This protein binds this small molecule.
Small molecule (SMILES): O=P(O)(O)OC[C@@H](O)[C@@H](O)[C@H](O)[C@@H](O)CO

Binding-site contacts:
Ligand atom C6 contacts residue GLY119 of chain 1.A at 3.4 Å.
Ligand atom P contacts residue SER191 of chain 1.A at 3.5 Å.
Ligand atom O2P contacts residue SER191 of chain 1.A at 3.4 Å.
Ligand atom O4 contacts residue SER122 of chain 1.A at 3.9 Å.
Ligand atom O2P contacts residue SER122 of chain 1.A at 2.7 Å (h-bond).
Ligand atom O4 contacts residue THR121 of chain 1.A at 3.0 Å (h-bond).
Ligand atom O3P contacts residue ALA196 of chain 1.A at 3.5 Å.
Ligand atom O4 contacts residue SER270 of chain 1.A at 3.9 Å.
Ligand atom C1 contacts residue SER270 of chain 1.A at 3.4 Å.
Ligand atom P contacts residue VAL192 of chain 1.A at 3.5 Å.
Ligand atom O2 contacts residue GLU162 of chain 1.A at 3.4 Å (salt-bridge).
Ligand atom C2 contacts residue THR121 of chain 1.A at 3.9 Å.
Ligand atom O1 contacts residue SER270 of chain 1.A at 3.4 Å (h-bond).
Ligand atom O2 contacts residue HIS363 of chain 1.A at 2.9 Å (h-bond).
Ligand atom O3 contacts residue GLY120 of chain 1.A at 3.7 Å.
Ligand atom O3 contacts residue THR121 of chain 1.A at 3.9 Å.
Ligand atom C5 contacts residue GLU165 of chain 1.A at 3.3 Å.
Ligand atom O1P contacts residue VAL192 of chain 1.A at 3.3 Å (h-bond).
Ligand atom O1P contacts residue GLY193 of chain 1.A at 2.8 Å (h-bond).
Ligand atom C6 contacts residue GLU165 of chain 1.A at 3.5 Å.
Ligand atom C5 contacts residue LYS526 of chain 1.A at 3.8 Å.
Ligand atom P contacts residue LYS526 of chain 1.A at 3.8 Å.
Ligand atom C5 contacts residue GLY119 of chain 1.A at 3.8 Å.
Ligand atom O5 contacts residue LYS526 of chain 1.A at 3.0 Å (salt-bridge).
Ligand atom O1 contacts residue ARG271 of chain 1.A at 3.0 Å (salt-bridge).
Ligand atom C1 contacts residue ARG271 of chain 1.A at 3.5 Å.
Ligand atom O5 contacts residue GLU165 of chain 1.A at 2.5 Å (salt-bridge).
Ligand atom O6 contacts residue LYS526 of chain 1.A at 3.0 Å (salt-bridge).
Ligand atom O4 contacts residue GLY119 of chain 1.A at 4.0 Å.
Ligand atom O3 contacts residue GLU162 of chain 1.A at 2.6 Å (salt-bridge).
Ligand atom O6 contacts residue SER270 of chain 1.A at 3.8 Å.
Ligand atom O3P contacts residue SER191 of chain 1.A at 2.5 Å (h-bond).
Ligand atom O1 contacts residue SER269 of chain 1.A at 3.6 Å.
Ligand atom C4 contacts residue SER270 of chain 1.A at 3.7 Å.
Ligand atom O1P contacts residue LYS526 of chain 1.A at 3.6 Å (salt-bridge).
Ligand atom O4 contacts residue GLY120 of chain 1.A at 3.9 Å.
Ligand atom O2P contacts residue VAL192 of chain 1.A at 2.8 Å (h-bond).
Ligand atom C6 contacts residue LYS526 of chain 1.A at 3.7 Å.
Ligand atom O1P contacts residue SER191 of chain 1.A at 3.6 Å.
Ligand atom C3 contacts residue GLU162 of chain 1.A at 3.5 Å.

Sequence of chain 1.A:
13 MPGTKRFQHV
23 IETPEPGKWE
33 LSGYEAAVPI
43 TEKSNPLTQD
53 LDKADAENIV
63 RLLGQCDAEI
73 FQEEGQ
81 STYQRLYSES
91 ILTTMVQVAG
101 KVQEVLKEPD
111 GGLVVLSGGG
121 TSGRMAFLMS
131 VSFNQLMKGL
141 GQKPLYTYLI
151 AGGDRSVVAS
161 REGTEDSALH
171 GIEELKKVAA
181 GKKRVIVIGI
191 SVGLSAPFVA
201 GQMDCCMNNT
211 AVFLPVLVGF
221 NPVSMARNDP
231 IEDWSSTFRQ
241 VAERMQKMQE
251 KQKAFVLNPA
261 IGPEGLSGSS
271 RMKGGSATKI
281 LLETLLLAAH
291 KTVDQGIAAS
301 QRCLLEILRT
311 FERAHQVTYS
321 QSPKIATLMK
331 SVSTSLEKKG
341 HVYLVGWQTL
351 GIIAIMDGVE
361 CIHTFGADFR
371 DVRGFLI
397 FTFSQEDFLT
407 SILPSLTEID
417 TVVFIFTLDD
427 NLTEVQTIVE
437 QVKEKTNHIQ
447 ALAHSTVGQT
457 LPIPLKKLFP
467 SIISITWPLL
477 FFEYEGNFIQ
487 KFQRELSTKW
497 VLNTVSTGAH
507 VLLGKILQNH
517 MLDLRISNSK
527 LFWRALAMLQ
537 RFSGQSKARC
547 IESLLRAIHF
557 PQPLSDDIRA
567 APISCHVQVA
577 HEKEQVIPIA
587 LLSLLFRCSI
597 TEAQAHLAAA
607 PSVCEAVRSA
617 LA